Binding-site contacts:
Ligand atom C16 contacts residue HEM1 of chain 2.B at 3.3 Å.
Ligand atom N19 contacts residue HEM1 of chain 2.B at 3.5 Å.
Ligand atom C09 contacts residue TRP329 of chain 2.A at 3.9 Å (hydrophobic).
Ligand atom C18 contacts residue TRP238 of chain 2.A at 4.0 Å (hydrophobic).
Ligand atom C07 contacts residue HIS128 of chain 2.A at 3.8 Å.
Ligand atom N20 contacts residue HEM1 of chain 2.B at 3.7 Å.
Ligand atom C05 contacts residue HIS128 of chain 2.A at 3.7 Å.
Ligand atom N02 contacts residue ARG132 of chain 2.A at 4.0 Å.
Ligand atom C03 contacts residue ALA147 of chain 2.A at 3.9 Å (hydrophobic).
Ligand atom C21 contacts residue HEM1 of chain 2.B at 3.8 Å.
Ligand atom C07 contacts residue TYR357 of chain 2.A at 3.8 Å (hydrophobic).
Ligand atom C07 contacts residue HEM1 of chain 2.B at 3.9 Å.
Ligand atom N10 contacts residue HEM1 of chain 2.B at 3.4 Å (h-bond).
Ligand atom N19 contacts residue TYR239 of chain 2.A at 3.7 Å.
Ligand atom C14 contacts residue ILE218 of chain 2.A at 3.8 Å (hydrophobic).
Ligand atom C11 contacts residue HEM1 of chain 2.B at 3.2 Å.
Ligand atom C15 contacts residue ILE218 of chain 2.A at 3.8 Å (hydrophobic).
Ligand atom C15 contacts residue HEM1 of chain 2.B at 3.7 Å.
Ligand atom C18 contacts residue HEM1 of chain 2.B at 3.6 Å.
Ligand atom C14 contacts residue PHE235 of chain 2.A at 3.9 Å (hydrophobic).
Ligand atom C01 contacts residue ARG132 of chain 2.A at 3.9 Å.
Ligand atom C22 contacts residue GLU243 of chain 2.A at 3.4 Å.
Ligand atom C09 contacts residue HEM1 of chain 2.B at 3.2 Å.
Ligand atom C13 contacts residue HEM1 of chain 2.B at 3.4 Å.
Ligand atom C06 contacts residue HIS128 of chain 2.A at 3.6 Å.
Ligand atom C12 contacts residue HEM1 of chain 2.B at 3.5 Å.
Ligand atom N19 contacts residue GLU243 of chain 2.A at 2.7 Å (salt-bridge).
Ligand atom C21 contacts residue GLU243 of chain 2.A at 3.5 Å.
Ligand atom C13 contacts residue ILE218 of chain 2.A at 3.8 Å (hydrophobic).
Ligand atom C17 contacts residue HEM1 of chain 2.B at 3.1 Å.
Ligand atom C18 contacts residue GLU243 of chain 2.A at 3.5 Å.
Ligand atom C22 contacts residue HEM1 of chain 2.B at 3.2 Å.
Ligand atom N19 contacts residue MET240 of chain 2.A at 4.0 Å.
Ligand atom C14 contacts residue HEM1 of chain 2.B at 3.5 Å.
Ligand atom C08 contacts residue HIS128 of chain 2.A at 4.0 Å.
Ligand atom N19 contacts residue TRP238 of chain 2.A at 2.8 Å (h-bond).
Ligand atom C04 contacts residue HIS128 of chain 2.A at 3.9 Å.
Ligand atom C01 contacts residue ARG254 of chain 2.A at 3.9 Å.
Ligand atom N20 contacts residue GLU243 of chain 2.A at 2.6 Å (salt-bridge).
Ligand atom C03 contacts residue ARG132 of chain 2.A at 4.0 Å.

Sequence of chain 2.A:
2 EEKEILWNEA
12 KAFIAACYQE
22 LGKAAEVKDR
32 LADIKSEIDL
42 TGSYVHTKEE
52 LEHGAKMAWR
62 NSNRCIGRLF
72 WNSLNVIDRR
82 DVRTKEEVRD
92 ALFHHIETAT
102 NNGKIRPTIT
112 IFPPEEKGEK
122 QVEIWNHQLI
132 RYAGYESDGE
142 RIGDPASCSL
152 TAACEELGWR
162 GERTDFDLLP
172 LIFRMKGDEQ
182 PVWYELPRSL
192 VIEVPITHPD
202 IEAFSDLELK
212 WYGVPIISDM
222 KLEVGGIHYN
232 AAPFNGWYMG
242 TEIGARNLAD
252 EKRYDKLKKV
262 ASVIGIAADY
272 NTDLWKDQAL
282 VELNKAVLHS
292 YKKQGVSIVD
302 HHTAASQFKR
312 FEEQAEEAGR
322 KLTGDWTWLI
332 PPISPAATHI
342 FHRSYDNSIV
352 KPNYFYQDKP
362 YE

This protein binds this small molecule.
Small molecule (SMILES): CN(C)c1cccc(CNCc2ccc3ccc(N)nc3c2)c1